Sequence of chain 1.A:
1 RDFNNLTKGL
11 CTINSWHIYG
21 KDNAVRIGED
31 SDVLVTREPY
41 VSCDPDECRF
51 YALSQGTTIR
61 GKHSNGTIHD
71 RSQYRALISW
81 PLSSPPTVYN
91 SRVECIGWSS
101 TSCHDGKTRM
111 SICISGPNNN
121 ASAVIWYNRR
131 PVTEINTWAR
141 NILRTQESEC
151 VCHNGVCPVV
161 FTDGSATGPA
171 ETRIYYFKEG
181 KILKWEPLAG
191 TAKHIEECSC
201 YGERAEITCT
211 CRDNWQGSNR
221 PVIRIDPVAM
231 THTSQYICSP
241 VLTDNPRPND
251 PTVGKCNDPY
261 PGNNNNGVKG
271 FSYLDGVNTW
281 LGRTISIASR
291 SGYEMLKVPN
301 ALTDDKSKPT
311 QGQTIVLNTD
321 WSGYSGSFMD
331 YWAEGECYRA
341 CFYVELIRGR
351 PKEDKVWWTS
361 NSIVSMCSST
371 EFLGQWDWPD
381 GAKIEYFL

The protein below binds the small molecule below.
Small molecule (SMILES): CC(=O)N[C@H]1[C@H](O[C@H]2[C@H](O)[C@@H](NC(C)=O)CO[C@@H]2CO)O[C@H](CO)[C@@H](O)[C@@H]1O

Binding-site contacts:
Ligand atom C5 contacts residue ASN5 of chain 1.A at 3.6 Å.
Ligand atom C6 contacts residue ASP2 of chain 1.A at 3.6 Å.
Ligand atom O3 contacts residue ASP2 of chain 1.A at 3.3 Å.
Ligand atom O5 contacts residue ASN154 of chain 1.A at 3.9 Å.
Ligand atom C4 contacts residue ASN5 of chain 1.A at 4.1 Å.
Ligand atom C1 contacts residue ASN154 of chain 1.A at 3.9 Å.
Ligand atom C3 contacts residue ASP2 of chain 1.A at 4.2 Å.
Ligand atom C2 contacts residue ASN5 of chain 1.A at 2.4 Å.
Ligand atom C8 contacts residue PHE3 of chain 1.A at 3.4 Å (hydrophobic).
Ligand atom C2 contacts residue PHE3 of chain 1.A at 3.8 Å (hydrophobic).
Ligand atom O5 contacts residue ASP2 of chain 1.A at 3.6 Å (salt-bridge).
Ligand atom O7 contacts residue ASP2 of chain 1.A at 4.5 Å.
Ligand atom C7 contacts residue PHE3 of chain 1.A at 3.5 Å (hydrophobic).
Ligand atom O4 contacts residue ASN154 of chain 1.A at 4.4 Å.
Ligand atom C1 contacts residue ASN5 of chain 1.A at 1.4 Å.
Ligand atom N2 contacts residue ASN5 of chain 1.A at 2.9 Å (h-bond).
Ligand atom O7 contacts residue ASN5 of chain 1.A at 4.1 Å.
Ligand atom C4 contacts residue ASN154 of chain 1.A at 4.4 Å.
Ligand atom N2 contacts residue PHE3 of chain 1.A at 2.8 Å (h-bond).
Ligand atom C7 contacts residue ASP2 of chain 1.A at 3.7 Å.
Ligand atom C5 contacts residue ASP2 of chain 1.A at 4.2 Å.
Ligand atom C5 contacts residue ASN154 of chain 1.A at 3.4 Å.
Ligand atom C7 contacts residue ASN5 of chain 1.A at 3.7 Å.
Ligand atom O5 contacts residue ASN5 of chain 1.A at 2.3 Å (h-bond).
Ligand atom C3 contacts residue ASN5 of chain 1.A at 3.8 Å.
Ligand atom C8 contacts residue ASP2 of chain 1.A at 3.7 Å.
Ligand atom C6 contacts residue ASN154 of chain 1.A at 3.9 Å.
Ligand atom C3 contacts residue PHE3 of chain 1.A at 4.4 Å (hydrophobic).
Ligand atom O6 contacts residue ASP2 of chain 1.A at 2.6 Å (salt-bridge).
Ligand atom N2 contacts residue ASP2 of chain 1.A at 3.7 Å.
Ligand atom C1 contacts residue PHE3 of chain 1.A at 3.7 Å (hydrophobic).